Sequence of chain 1.B:
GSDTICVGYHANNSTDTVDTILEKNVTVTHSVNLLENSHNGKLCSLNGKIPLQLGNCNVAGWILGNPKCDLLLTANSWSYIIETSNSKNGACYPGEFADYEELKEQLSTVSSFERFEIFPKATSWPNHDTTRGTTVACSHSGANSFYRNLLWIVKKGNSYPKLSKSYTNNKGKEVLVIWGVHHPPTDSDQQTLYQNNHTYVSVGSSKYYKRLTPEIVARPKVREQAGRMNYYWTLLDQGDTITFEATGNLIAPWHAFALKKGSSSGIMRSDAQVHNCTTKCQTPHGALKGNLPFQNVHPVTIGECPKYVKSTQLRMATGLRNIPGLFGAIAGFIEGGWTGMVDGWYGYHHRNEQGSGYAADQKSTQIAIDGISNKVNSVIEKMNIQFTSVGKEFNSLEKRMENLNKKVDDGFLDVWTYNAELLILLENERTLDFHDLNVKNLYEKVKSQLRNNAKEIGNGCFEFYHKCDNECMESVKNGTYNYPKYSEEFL

Binding-site contacts:
Ligand atom O6 contacts residue ASN197 of chain 1.B at 4.4 Å.
Ligand atom C4 contacts residue ASN197 of chain 1.B at 4.3 Å.
Ligand atom C7 contacts residue ASN197 of chain 1.B at 3.2 Å.
Ligand atom C2 contacts residue ASN197 of chain 1.B at 2.6 Å.
Ligand atom O7 contacts residue ASN197 of chain 1.B at 3.8 Å.
Ligand atom O5 contacts residue ASN197 of chain 1.B at 2.3 Å (h-bond).
Ligand atom C3 contacts residue ASN197 of chain 1.B at 3.9 Å.
Ligand atom C1 contacts residue ASN197 of chain 1.B at 1.4 Å.
Ligand atom C5 contacts residue ASN197 of chain 1.B at 3.6 Å.
Ligand atom N2 contacts residue ASN197 of chain 1.B at 2.7 Å (h-bond).
Ligand atom C8 contacts residue ASN197 of chain 1.B at 3.8 Å.

The protein below binds the small molecule below.
Small molecule (SMILES): CC(=O)N[C@@H]1[C@@H](O)[C@H](O)[C@@H](CO)O[C@H]1O